Binding-site contacts:
Ligand atom C9 contacts residue ARG141 of chain 1.A at 2.9 Å.
Ligand atom C3 contacts residue LYS99 of chain 1.C at 3.6 Å.
Ligand atom C12 contacts residue THR137 of chain 1.A at 4.3 Å.
Ligand atom C18 contacts residue VAL1 of chain 1.C at 2.5 Å (hydrophobic).
Ligand atom C19 contacts residue VAL1 of chain 1.C at 1.4 Å (hydrophobic).
Ligand atom CL1 contacts residue THR137 of chain 1.A at 3.5 Å.
Ligand atom N24 contacts residue SER131 of chain 1.C at 3.9 Å.
Ligand atom C13 contacts residue ARG141 of chain 1.A at 4.0 Å.
Ligand atom C20 contacts residue VAL1 of chain 1.C at 2.2 Å (hydrophobic).
Ligand atom C9 contacts residue ALA130 of chain 1.C at 3.6 Å (hydrophobic).
Ligand atom C11 contacts residue LYS127 of chain 1.C at 4.0 Å.
Ligand atom N21 contacts residue SER131 of chain 1.C at 2.8 Å (h-bond).
Ligand atom C19 contacts residue LEU2 of chain 1.C at 3.3 Å (hydrophobic).
Ligand atom C22 contacts residue VAL1 of chain 1.C at 4.3 Å (hydrophobic).
Ligand atom C12 contacts residue ARG141 of chain 1.A at 4.0 Å.
Ligand atom C16 contacts residue ARG141 of chain 1.A at 3.8 Å.
Ligand atom N21 contacts residue LEU2 of chain 1.C at 3.2 Å (h-bond).
Ligand atom C23 contacts residue VAL1 of chain 1.C at 4.1 Å (hydrophobic).
Ligand atom C18 contacts residue LYS127 of chain 1.C at 3.5 Å.
Ligand atom C8 contacts residue ARG141 of chain 1.A at 3.4 Å.
Ligand atom C10 contacts residue ARG141 of chain 1.A at 3.6 Å.
Ligand atom N24 contacts residue VAL1 of chain 1.C at 3.1 Å (h-bond).
Ligand atom C16 contacts residue LYS127 of chain 1.C at 3.2 Å.
Ligand atom O17 contacts residue VAL1 of chain 1.C at 3.4 Å (h-bond).
Ligand atom C23 contacts residue SER131 of chain 1.C at 3.0 Å.
Ligand atom O7 contacts residue ARG141 of chain 1.A at 3.2 Å (salt-bridge).
Ligand atom C20 contacts residue LEU2 of chain 1.C at 3.6 Å (hydrophobic).
Ligand atom C10 contacts residue LYS127 of chain 1.C at 3.7 Å.
Ligand atom C11 contacts residue ARG141 of chain 1.A at 4.1 Å.
Ligand atom O17 contacts residue ARG141 of chain 1.A at 2.7 Å (salt-bridge).
Ligand atom O1 contacts residue LYS99 of chain 1.C at 4.0 Å.
Ligand atom N21 contacts residue VAL1 of chain 1.C at 3.1 Å (h-bond).
Ligand atom O17 contacts residue LYS127 of chain 1.C at 3.2 Å.
Ligand atom O2 contacts residue LYS99 of chain 1.C at 2.7 Å (salt-bridge).
Ligand atom CL1 contacts residue TYR140 of chain 1.A at 4.1 Å.
Ligand atom C18 contacts residue LEU2 of chain 1.C at 3.6 Å (hydrophobic).
Ligand atom C22 contacts residue SER131 of chain 1.C at 2.1 Å.
Ligand atom C16 contacts residue VAL1 of chain 1.C at 3.3 Å (hydrophobic).
Ligand atom O17 contacts residue SER138 of chain 1.A at 4.0 Å.
Ligand atom C20 contacts residue SER131 of chain 1.C at 3.7 Å.

This protein binds this small molecule.
Small molecule (SMILES): O=C(O)CCCOc1ccc(C(=O)CCc2ncc[nH]2)cc1Cl

Sequence of chain 1.A:
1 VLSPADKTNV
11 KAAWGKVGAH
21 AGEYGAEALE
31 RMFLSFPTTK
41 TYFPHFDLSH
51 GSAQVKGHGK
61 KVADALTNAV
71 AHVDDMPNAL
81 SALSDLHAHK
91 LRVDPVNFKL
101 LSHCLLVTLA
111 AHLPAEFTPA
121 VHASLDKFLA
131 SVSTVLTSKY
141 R

Sequence of chain 1.C:
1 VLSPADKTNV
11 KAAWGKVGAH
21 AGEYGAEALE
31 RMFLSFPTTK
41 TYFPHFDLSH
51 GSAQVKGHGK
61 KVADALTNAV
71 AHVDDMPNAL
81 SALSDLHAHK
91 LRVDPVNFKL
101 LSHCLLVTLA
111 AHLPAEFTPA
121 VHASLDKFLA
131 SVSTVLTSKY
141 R